Sequence of chain 1.A:
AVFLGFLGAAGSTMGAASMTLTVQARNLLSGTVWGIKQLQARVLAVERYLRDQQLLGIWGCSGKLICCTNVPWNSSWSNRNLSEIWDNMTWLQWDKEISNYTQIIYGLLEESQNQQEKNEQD

A small-molecule ligand and the protein it binds are described below.
Small molecule (SMILES): CC(=O)N[C@@H]1[C@@H](O)[C@H](O)[C@@H](CO)O[C@H]1O

Binding-site contacts:
Ligand atom C5 contacts residue ASN126 of chain 1.A at 3.7 Å.
Ligand atom C7 contacts residue ASN126 of chain 1.A at 3.9 Å.
Ligand atom C2 contacts residue ASN126 of chain 1.A at 2.4 Å.
Ligand atom O7 contacts residue ASN126 of chain 1.A at 4.4 Å.
Ligand atom N2 contacts residue ASN126 of chain 1.A at 2.9 Å (h-bond).
Ligand atom C1 contacts residue ASN126 of chain 1.A at 1.4 Å.
Ligand atom C4 contacts residue ASN126 of chain 1.A at 4.2 Å.
Ligand atom O5 contacts residue ASN126 of chain 1.A at 2.4 Å (h-bond).
Ligand atom C3 contacts residue ASN126 of chain 1.A at 3.8 Å.
Ligand atom C8 contacts residue GLU123 of chain 1.A at 3.7 Å.
Ligand atom O6 contacts residue ASN126 of chain 1.A at 4.0 Å.